Sequence of chain 1.A:
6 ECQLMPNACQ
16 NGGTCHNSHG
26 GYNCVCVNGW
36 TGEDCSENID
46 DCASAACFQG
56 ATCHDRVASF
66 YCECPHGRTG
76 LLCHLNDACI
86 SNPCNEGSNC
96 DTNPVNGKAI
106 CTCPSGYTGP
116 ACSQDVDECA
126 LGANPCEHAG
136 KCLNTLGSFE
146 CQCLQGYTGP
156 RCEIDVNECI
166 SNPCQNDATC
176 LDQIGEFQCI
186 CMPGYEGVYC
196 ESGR

This protein binds this small molecule.
Small molecule (SMILES): OC[C@H]1OC[C@H](O)[C@@H](O[C@H]2OC[C@@H](O)[C@H](O)[C@H]2O)[C@@H]1O

Binding-site contacts:
Ligand atom C2 contacts residue PHE182 of chain 1.A at 4.4 Å (hydrophobic).
Ligand atom C1 contacts residue PRO168 of chain 1.A at 4.1 Å (hydrophobic).
Ligand atom O4 contacts residue GLU181 of chain 1.A at 3.0 Å.
Ligand atom C3 contacts residue PHE182 of chain 1.A at 4.1 Å (hydrophobic).
Ligand atom C5 contacts residue SER166 of chain 1.A at 3.6 Å.
Ligand atom C5 contacts residue GLU163 of chain 1.A at 3.7 Å.
Ligand atom C2 contacts residue SER166 of chain 1.A at 2.5 Å.
Ligand atom C4 contacts residue PHE182 of chain 1.A at 3.9 Å (hydrophobic).
Ligand atom C4 contacts residue GLU163 of chain 1.A at 4.0 Å.
Ligand atom C6 contacts residue PRO168 of chain 1.A at 4.2 Å (hydrophobic).
Ligand atom O2 contacts residue GLU163 of chain 1.A at 3.3 Å (salt-bridge).
Ligand atom O2 contacts residue PHE182 of chain 1.A at 3.8 Å.
Ligand atom C1 contacts residue PHE182 of chain 1.A at 4.5 Å (hydrophobic).
Ligand atom C5 contacts residue PRO168 of chain 1.A at 4.4 Å (hydrophobic).
Ligand atom O4 contacts residue PHE182 of chain 1.A at 4.5 Å.
Ligand atom O3 contacts residue PHE182 of chain 1.A at 3.4 Å.
Ligand atom C4 contacts residue GLU181 of chain 1.A at 4.2 Å.
Ligand atom C4 contacts residue SER166 of chain 1.A at 4.2 Å.
Ligand atom C1 contacts residue SER166 of chain 1.A at 1.5 Å.
Ligand atom O2 contacts residue SER166 of chain 1.A at 3.1 Å (h-bond).
Ligand atom C3 contacts residue GLU181 of chain 1.A at 4.1 Å.
Ligand atom O3 contacts residue GLU181 of chain 1.A at 3.9 Å.
Ligand atom C2 contacts residue GLU163 of chain 1.A at 3.4 Å.
Ligand atom C3 contacts residue SER166 of chain 1.A at 3.8 Å.
Ligand atom O5 contacts residue SER166 of chain 1.A at 2.2 Å (h-bond).
Ligand atom C4 contacts residue GLY180 of chain 1.A at 3.4 Å.
Ligand atom O6 contacts residue SER166 of chain 1.A at 4.5 Å.
Ligand atom O3 contacts residue GLY180 of chain 1.A at 3.5 Å (h-bond).
Ligand atom O4 contacts residue GLU163 of chain 1.A at 3.2 Å.
Ligand atom C4 contacts residue PRO168 of chain 1.A at 4.3 Å (hydrophobic).
Ligand atom C3 contacts residue GLY180 of chain 1.A at 4.0 Å.
Ligand atom C1 contacts residue GLU163 of chain 1.A at 3.9 Å.
Ligand atom C3 contacts residue PHE182 of chain 1.A at 4.3 Å (hydrophobic).
Ligand atom C2 contacts residue PRO168 of chain 1.A at 4.0 Å (hydrophobic).
Ligand atom O5 contacts residue PRO168 of chain 1.A at 3.7 Å.
Ligand atom C2 contacts residue PHE182 of chain 1.A at 4.4 Å (hydrophobic).
Ligand atom O4 contacts residue GLY180 of chain 1.A at 2.4 Å (h-bond).